Sequence of chain 1.C:
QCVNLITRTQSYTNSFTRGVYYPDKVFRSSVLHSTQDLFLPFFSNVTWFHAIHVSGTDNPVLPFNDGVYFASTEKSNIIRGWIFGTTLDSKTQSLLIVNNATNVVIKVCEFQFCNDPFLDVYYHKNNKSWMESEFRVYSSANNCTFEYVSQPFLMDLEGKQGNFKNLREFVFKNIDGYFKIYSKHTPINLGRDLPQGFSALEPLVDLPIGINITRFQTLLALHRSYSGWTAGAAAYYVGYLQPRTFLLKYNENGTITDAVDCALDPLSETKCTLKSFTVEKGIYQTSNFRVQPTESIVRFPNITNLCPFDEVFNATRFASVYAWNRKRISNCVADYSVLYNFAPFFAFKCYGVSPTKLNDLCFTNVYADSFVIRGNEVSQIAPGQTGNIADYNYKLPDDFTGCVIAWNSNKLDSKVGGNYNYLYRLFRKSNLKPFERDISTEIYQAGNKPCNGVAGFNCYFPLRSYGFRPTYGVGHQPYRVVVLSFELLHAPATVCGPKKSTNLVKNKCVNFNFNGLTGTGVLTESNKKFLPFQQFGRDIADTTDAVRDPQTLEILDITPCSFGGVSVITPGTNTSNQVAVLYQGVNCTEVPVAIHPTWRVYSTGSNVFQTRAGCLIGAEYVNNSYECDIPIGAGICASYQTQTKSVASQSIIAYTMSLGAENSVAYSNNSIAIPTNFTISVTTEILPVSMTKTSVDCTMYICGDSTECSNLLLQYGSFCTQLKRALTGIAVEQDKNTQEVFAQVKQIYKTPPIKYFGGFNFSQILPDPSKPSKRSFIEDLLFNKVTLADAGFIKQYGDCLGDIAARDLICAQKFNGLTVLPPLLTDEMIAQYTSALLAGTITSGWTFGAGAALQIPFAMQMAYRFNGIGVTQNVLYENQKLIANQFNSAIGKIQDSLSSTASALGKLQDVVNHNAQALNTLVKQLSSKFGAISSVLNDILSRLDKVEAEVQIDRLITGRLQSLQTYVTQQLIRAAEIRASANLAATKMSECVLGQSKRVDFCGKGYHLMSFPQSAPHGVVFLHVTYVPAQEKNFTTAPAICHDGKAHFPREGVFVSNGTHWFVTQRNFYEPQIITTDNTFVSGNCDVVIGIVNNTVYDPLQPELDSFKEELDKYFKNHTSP

Binding-site contacts:
Ligand atom O7 contacts residue ASN600 of chain 1.C at 2.9 Å (h-bond).
Ligand atom C3 contacts residue ASN600 of chain 1.C at 3.8 Å.
Ligand atom C4 contacts residue ASN600 of chain 1.C at 4.2 Å.
Ligand atom C5 contacts residue ASN600 of chain 1.C at 3.7 Å.
Ligand atom C8 contacts residue GLU306 of chain 1.C at 4.3 Å.
Ligand atom C7 contacts residue ASN600 of chain 1.C at 3.2 Å.
Ligand atom C2 contacts residue ASN600 of chain 1.C at 2.5 Å.
Ligand atom O6 contacts residue ASN600 of chain 1.C at 4.4 Å.
Ligand atom C8 contacts residue ASN600 of chain 1.C at 4.5 Å.
Ligand atom O5 contacts residue ASN600 of chain 1.C at 2.3 Å (h-bond).
Ligand atom C1 contacts residue ASN600 of chain 1.C at 1.4 Å.
Ligand atom N2 contacts residue ASN600 of chain 1.C at 3.0 Å (h-bond).

The small molecule below binds the protein below.
Small molecule (SMILES): CC(=O)N[C@@H]1[C@@H](O)[C@H](O)[C@@H](CO)O[C@H]1O